Binding-site contacts:
Ligand atom C contacts residue ASP115 of chain 1.B at 3.5 Å.
Ligand atom N2 contacts residue PRO168 of chain 1.B at 3.7 Å.
Ligand atom C11 contacts residue ASP150 of chain 1.B at 3.8 Å.
Ligand atom N5 contacts residue TYR179 of chain 1.B at 3.7 Å.
Ligand atom C5 contacts residue ASP115 of chain 1.B at 3.3 Å.
Ligand atom O contacts residue ASP115 of chain 1.B at 2.5 Å (salt-bridge).
Ligand atom C11 contacts residue TYR179 of chain 1.B at 3.3 Å (hydrophobic).
Ligand atom N5 contacts residue ASP150 of chain 1.B at 3.0 Å (salt-bridge).
Ligand atom O1 contacts residue ASP115 of chain 1.B at 2.4 Å (salt-bridge).
Ligand atom N3 contacts residue ILE116 of chain 1.B at 3.4 Å (h-bond).
Ligand atom C9 contacts residue ILE116 of chain 1.B at 3.7 Å (hydrophobic).
Ligand atom C10 contacts residue ASP150 of chain 1.B at 3.8 Å.
Ligand atom N1 contacts residue ILE116 of chain 1.B at 3.6 Å.
Ligand atom C13 contacts residue TYR179 of chain 1.B at 3.7 Å (hydrophobic).
Ligand atom O1 contacts residue ILE116 of chain 1.B at 3.3 Å.
Ligand atom N3 contacts residue ASP115 of chain 1.B at 3.5 Å.
Ligand atom N4 contacts residue ILE116 of chain 1.B at 3.6 Å.
Ligand atom O contacts residue GLY65 of chain 1.B at 3.7 Å.
Ligand atom O1 contacts residue ASP117 of chain 1.B at 3.6 Å.
Ligand atom O2 contacts residue PRO168 of chain 1.B at 3.4 Å.
Ligand atom C9 contacts residue SER151 of chain 1.B at 3.2 Å.
Ligand atom C17 contacts residue ILE116 of chain 1.B at 3.7 Å (hydrophobic).
Ligand atom C12 contacts residue TYR179 of chain 1.B at 3.5 Å (hydrophobic).
Ligand atom C9 contacts residue ASP115 of chain 1.B at 3.8 Å.
Ligand atom N4 contacts residue ASP150 of chain 1.B at 3.7 Å.
Ligand atom N4 contacts residue SER151 of chain 1.B at 3.1 Å (h-bond).
Ligand atom C17 contacts residue ASP150 of chain 1.B at 3.3 Å.
Ligand atom N4 contacts residue CYS149 of chain 1.B at 3.8 Å.
Ligand atom N3 contacts residue ILE62 of chain 1.B at 3.8 Å.
Ligand atom C7 contacts residue ILE116 of chain 1.B at 3.8 Å (hydrophobic).
Ligand atom C10 contacts residue PHE201 of chain 1.B at 3.8 Å (hydrophobic).
Ligand atom O3 contacts residue SER63 of chain 1.B at 3.7 Å.
Ligand atom C10 contacts residue ILE116 of chain 1.B at 3.7 Å (hydrophobic).
Ligand atom C4 contacts residue TYR31 of chain 1.B at 3.4 Å (hydrophobic).
Ligand atom C1 contacts residue ASP115 of chain 1.B at 3.3 Å.
Ligand atom C9 contacts residue CYS149 of chain 1.B at 3.6 Å (hydrophobic).
Ligand atom C3 contacts residue PRO168 of chain 1.B at 3.8 Å (hydrophobic).
Ligand atom C6 contacts residue PRO168 of chain 1.B at 3.6 Å (hydrophobic).
Ligand atom C9 contacts residue ILE62 of chain 1.B at 3.6 Å (hydrophobic).
Ligand atom C8 contacts residue ILE116 of chain 1.B at 3.5 Å (hydrophobic).

Sequence of chain 1.B:
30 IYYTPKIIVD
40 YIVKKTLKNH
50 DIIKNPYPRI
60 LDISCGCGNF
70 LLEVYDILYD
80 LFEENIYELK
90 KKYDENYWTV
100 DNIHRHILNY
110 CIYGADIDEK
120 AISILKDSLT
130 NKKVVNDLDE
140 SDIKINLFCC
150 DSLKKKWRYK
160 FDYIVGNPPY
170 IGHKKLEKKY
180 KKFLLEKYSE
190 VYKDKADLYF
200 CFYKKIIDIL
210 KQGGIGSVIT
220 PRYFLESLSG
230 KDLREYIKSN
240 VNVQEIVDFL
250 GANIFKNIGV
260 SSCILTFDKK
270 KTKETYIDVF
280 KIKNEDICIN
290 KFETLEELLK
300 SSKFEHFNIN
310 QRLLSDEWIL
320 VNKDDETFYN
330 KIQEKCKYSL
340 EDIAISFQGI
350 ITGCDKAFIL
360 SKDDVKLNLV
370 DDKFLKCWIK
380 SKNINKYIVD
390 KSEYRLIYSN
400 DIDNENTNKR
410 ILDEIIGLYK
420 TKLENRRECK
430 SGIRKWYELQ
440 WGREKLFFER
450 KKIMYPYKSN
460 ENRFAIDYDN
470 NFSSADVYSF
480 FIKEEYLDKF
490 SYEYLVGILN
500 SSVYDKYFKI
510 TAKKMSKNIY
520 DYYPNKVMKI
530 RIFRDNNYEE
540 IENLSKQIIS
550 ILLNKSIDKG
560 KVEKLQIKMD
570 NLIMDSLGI

A small-molecule ligand and the protein it binds are described below.
Small molecule (SMILES): CNC(=O)[C@H]1O[C@@H](n2cnc3c(NCc4cccc(I)c4)ncnc32)[C@H](O)[C@@H]1O